Binding-site contacts:
Ligand atom C49 contacts residue ALA60 of chain 1.A at 3.8 Å (hydrophobic).
Ligand atom C49 contacts residue LEU113 of chain 1.A at 3.8 Å (hydrophobic).
Ligand atom C3 contacts residue ASP50 of chain 1.A at 3.5 Å.
Ligand atom O55 contacts residue GLY49 of chain 1.A at 3.5 Å.
Ligand atom C52 contacts residue PHE109 of chain 1.A at 3.4 Å (hydrophobic).
Ligand atom C40 contacts residue ILE39 of chain 1.L at 3.5 Å (hydrophobic).
Ligand atom C18 contacts residue GLN43 of chain 1.L at 3.2 Å.
Ligand atom C52 contacts residue LEU112 of chain 1.A at 3.5 Å (hydrophobic).
Ligand atom C34 contacts residue PRO36 of chain 1.L at 3.9 Å (hydrophobic).
Ligand atom C1 contacts residue ILE53 of chain 1.A at 3.7 Å (hydrophobic).
Ligand atom C19 contacts residue ILE53 of chain 1.A at 3.8 Å (hydrophobic).
Ligand atom C40 contacts residue SER116 of chain 1.A at 3.4 Å.
Ligand atom C25 contacts residue GLN43 of chain 1.L at 3.8 Å.
Ligand atom C2 contacts residue ASP50 of chain 1.A at 3.3 Å.
Ligand atom O22 contacts residue ILE53 of chain 1.A at 3.6 Å.
Ligand atom O22 contacts residue GLN43 of chain 1.L at 3.0 Å.
Ligand atom C2 contacts residue ILE53 of chain 1.A at 3.8 Å (hydrophobic).
Ligand atom C43 contacts residue ALA60 of chain 1.A at 3.6 Å (hydrophobic).
Ligand atom O55 contacts residue ASP50 of chain 1.A at 3.0 Å (salt-bridge).
Ligand atom C18 contacts residue ALA120 of chain 1.A at 3.7 Å (hydrophobic).
Ligand atom C34 contacts residue ILE39 of chain 1.L at 3.7 Å (hydrophobic).
Ligand atom C19 contacts residue GLN43 of chain 1.L at 3.8 Å.
Ligand atom C25 contacts residue ILE53 of chain 1.A at 3.8 Å (hydrophobic).
Ligand atom O55 contacts residue ILE53 of chain 1.A at 4.0 Å.
Ligand atom C28 contacts residue ILE53 of chain 1.A at 4.0 Å (hydrophobic).
Ligand atom C52 contacts residue LEU113 of chain 1.A at 3.1 Å (hydrophobic).
Ligand atom O7 contacts residue ASP50 of chain 1.A at 2.6 Å (salt-bridge).
Ligand atom C57 contacts residue ALA120 of chain 1.A at 3.9 Å (hydrophobic).
Ligand atom C25 contacts residue VAL56 of chain 1.A at 3.5 Å (hydrophobic).
Ligand atom C46 contacts residue SER116 of chain 1.A at 3.7 Å.
Ligand atom C31 contacts residue VAL56 of chain 1.A at 3.5 Å (hydrophobic).
Ligand atom C43 contacts residue SER116 of chain 1.A at 3.7 Å.
Ligand atom O7 contacts residue GLN52 of chain 1.A at 3.6 Å.
Ligand atom O16 contacts residue ILE53 of chain 1.A at 3.3 Å.
Ligand atom C37 contacts residue LEU33 of chain 1.A at 3.9 Å (hydrophobic).
Ligand atom C46 contacts residue ILE39 of chain 1.L at 3.7 Å (hydrophobic).
Ligand atom C46 contacts residue LEU113 of chain 1.A at 3.4 Å (hydrophobic).
Ligand atom C19 contacts residue ALA120 of chain 1.A at 3.4 Å (hydrophobic).
Ligand atom O49 contacts residue LEU44 of chain 1.L at 3.8 Å.
Ligand atom C49 contacts residue LEU112 of chain 1.A at 3.3 Å (hydrophobic).

The protein below binds the small molecule below.
Small molecule (SMILES): CCCCCCCCCCOCCO[C@H]1O[C@H](CO)[C@@H](O)[C@H](O)[C@@H]1O

Sequence of chain 1.B:
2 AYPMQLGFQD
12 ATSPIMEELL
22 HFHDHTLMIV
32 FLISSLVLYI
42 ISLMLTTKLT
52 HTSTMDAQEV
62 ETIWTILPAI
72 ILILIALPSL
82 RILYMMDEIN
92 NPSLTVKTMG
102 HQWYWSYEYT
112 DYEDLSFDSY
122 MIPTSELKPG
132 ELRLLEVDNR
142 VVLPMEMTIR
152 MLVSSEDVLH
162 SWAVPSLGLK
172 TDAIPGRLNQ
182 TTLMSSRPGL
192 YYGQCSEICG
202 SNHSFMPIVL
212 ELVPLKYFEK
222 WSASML

Sequence of chain 1.A:
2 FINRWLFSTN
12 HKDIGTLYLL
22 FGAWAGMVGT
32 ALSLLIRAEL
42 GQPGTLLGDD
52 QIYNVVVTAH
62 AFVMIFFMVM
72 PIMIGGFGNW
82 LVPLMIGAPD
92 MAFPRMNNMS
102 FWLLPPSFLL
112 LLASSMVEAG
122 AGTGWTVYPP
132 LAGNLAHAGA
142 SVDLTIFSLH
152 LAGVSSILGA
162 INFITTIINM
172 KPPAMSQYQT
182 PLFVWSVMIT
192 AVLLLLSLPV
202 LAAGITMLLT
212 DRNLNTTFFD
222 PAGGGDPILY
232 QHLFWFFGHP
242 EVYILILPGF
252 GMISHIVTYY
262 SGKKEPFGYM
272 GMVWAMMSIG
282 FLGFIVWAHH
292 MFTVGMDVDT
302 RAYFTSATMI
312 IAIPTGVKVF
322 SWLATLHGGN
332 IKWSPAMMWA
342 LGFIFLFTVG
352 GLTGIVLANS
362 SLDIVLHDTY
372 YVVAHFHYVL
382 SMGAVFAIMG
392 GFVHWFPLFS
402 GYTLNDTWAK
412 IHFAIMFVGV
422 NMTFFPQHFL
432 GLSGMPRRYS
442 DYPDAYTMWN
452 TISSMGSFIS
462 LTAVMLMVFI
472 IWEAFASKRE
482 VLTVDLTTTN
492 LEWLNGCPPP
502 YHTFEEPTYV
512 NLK

Sequence of chain 1.L:
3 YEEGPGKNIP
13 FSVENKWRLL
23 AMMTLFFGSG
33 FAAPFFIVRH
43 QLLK